Binding-site contacts:
Ligand atom C22 contacts residue ALA315 of chain 1.B at 3.2 Å (hydrophobic).
Ligand atom C2 contacts residue SER61 of chain 1.B at 2.5 Å.
Ligand atom C28 contacts residue TYR218 of chain 1.B at 3.9 Å (hydrophobic).
Ligand atom O82 contacts residue LYS312 of chain 1.B at 3.3 Å (salt-bridge).
Ligand atom O81 contacts residue GLY314 of chain 1.B at 3.6 Å.
Ligand atom O21 contacts residue ALA315 of chain 1.B at 3.5 Å (h-bond).
Ligand atom C9 contacts residue ASN286 of chain 1.B at 3.0 Å.
Ligand atom N2 contacts residue SER61 of chain 1.B at 3.5 Å (h-bond).
Ligand atom O1 contacts residue GLY314 of chain 1.B at 3.5 Å.
Ligand atom O82 contacts residue THR313 of chain 1.B at 3.1 Å (h-bond).
Ligand atom C9 contacts residue ASN343 of chain 1.B at 3.3 Å.
Ligand atom O61 contacts residue SER61 of chain 1.B at 2.7 Å (h-bond).
Ligand atom O81 contacts residue ASN343 of chain 1.B at 3.4 Å (h-bond).
Ligand atom O81 contacts residue THR313 of chain 1.B at 2.5 Å (h-bond).
Ligand atom O26 contacts residue TYR218 of chain 1.B at 3.1 Å (h-bond).
Ligand atom O30 contacts residue GLY317 of chain 1.B at 3.3 Å (h-bond).
Ligand atom C1 contacts residue SER61 of chain 1.B at 1.3 Å.
Ligand atom C3 contacts residue TYR147 of chain 1.B at 3.9 Å (hydrophobic).
Ligand atom C24 contacts residue GLN117 of chain 1.B at 3.8 Å.
Ligand atom C26 contacts residue TYR218 of chain 1.B at 3.6 Å (hydrophobic).
Ligand atom O30 contacts residue THR316 of chain 1.B at 3.2 Å.
Ligand atom O82 contacts residue TYR147 of chain 1.B at 3.3 Å (h-bond).
Ligand atom C25 contacts residue GLN117 of chain 1.B at 3.3 Å.
Ligand atom C3 contacts residue SER61 of chain 1.B at 3.5 Å.
Ligand atom C29 contacts residue THR316 of chain 1.B at 3.8 Å.
Ligand atom O30 contacts residue ALA315 of chain 1.B at 3.9 Å.
Ligand atom C62 contacts residue LEU116 of chain 1.B at 3.7 Å (hydrophobic).
Ligand atom N8 contacts residue SER61 of chain 1.B at 3.2 Å (h-bond).
Ligand atom O21 contacts residue SER61 of chain 1.B at 3.4 Å (h-bond).
Ligand atom O21 contacts residue TYR218 of chain 1.B at 3.5 Å.
Ligand atom N2 contacts residue ALA315 of chain 1.B at 3.8 Å.
Ligand atom O1 contacts residue SER61 of chain 1.B at 2.3 Å (h-bond).
Ligand atom C27 contacts residue TYR218 of chain 1.B at 3.3 Å (hydrophobic).
Ligand atom C1 contacts residue TYR147 of chain 1.B at 3.7 Å (hydrophobic).
Ligand atom C21 contacts residue ALA315 of chain 1.B at 3.2 Å (hydrophobic).
Ligand atom N8 contacts residue TYR147 of chain 1.B at 3.5 Å.
Ligand atom C8 contacts residue THR313 of chain 1.B at 3.1 Å.
Ligand atom C29 contacts residue ALA315 of chain 1.B at 3.5 Å (hydrophobic).
Ligand atom O61 contacts residue LYS64 of chain 1.B at 3.3 Å (salt-bridge).
Ligand atom O1 contacts residue ALA315 of chain 1.B at 2.9 Å (h-bond).

A protein and the small-molecule ligand that binds it are described below.
Small molecule (SMILES): C=C1CO[C@H]([C@@](C=O)(NC(=O)[C@@H](C(=O)O)c2ccc(O)cc2)OC)N=C1C(=O)O

Sequence of chain 1.B:
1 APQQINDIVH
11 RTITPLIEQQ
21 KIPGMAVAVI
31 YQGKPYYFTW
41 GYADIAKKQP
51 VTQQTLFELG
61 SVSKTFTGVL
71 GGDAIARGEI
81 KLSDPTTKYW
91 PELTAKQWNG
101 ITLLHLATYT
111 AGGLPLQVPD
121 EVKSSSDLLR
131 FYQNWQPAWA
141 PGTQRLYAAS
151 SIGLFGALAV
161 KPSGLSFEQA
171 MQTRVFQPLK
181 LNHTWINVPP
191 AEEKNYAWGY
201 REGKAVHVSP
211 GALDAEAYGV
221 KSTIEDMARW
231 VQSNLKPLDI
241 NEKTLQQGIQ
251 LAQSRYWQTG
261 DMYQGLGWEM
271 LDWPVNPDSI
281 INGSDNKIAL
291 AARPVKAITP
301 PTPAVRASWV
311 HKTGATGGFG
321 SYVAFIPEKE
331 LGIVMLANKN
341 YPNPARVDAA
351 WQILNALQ